A small-molecule ligand and the protein it binds are described below.
Small molecule (SMILES): CC(=O)N[C@@H]1[C@@H](O)[C@H](O)[C@@H](CO)O[C@H]1O

Binding-site contacts:
Ligand atom C8 contacts residue ASN709 of chain 1.B at 4.4 Å.
Ligand atom C8 contacts residue GLY1131 of chain 1.B at 3.8 Å.
Ligand atom C5 contacts residue ASN709 of chain 1.B at 3.7 Å.
Ligand atom C1 contacts residue ASN709 of chain 1.B at 1.4 Å.
Ligand atom C2 contacts residue ASN709 of chain 1.B at 2.5 Å.
Ligand atom C7 contacts residue ASN709 of chain 1.B at 3.3 Å.
Ligand atom N2 contacts residue ASN709 of chain 1.B at 2.9 Å (h-bond).
Ligand atom O7 contacts residue ASN709 of chain 1.B at 3.3 Å (h-bond).
Ligand atom C3 contacts residue ASN709 of chain 1.B at 3.8 Å.
Ligand atom O5 contacts residue ASN709 of chain 1.B at 2.4 Å (h-bond).
Ligand atom C4 contacts residue ASN709 of chain 1.B at 4.3 Å.

Sequence of chain 1.B:
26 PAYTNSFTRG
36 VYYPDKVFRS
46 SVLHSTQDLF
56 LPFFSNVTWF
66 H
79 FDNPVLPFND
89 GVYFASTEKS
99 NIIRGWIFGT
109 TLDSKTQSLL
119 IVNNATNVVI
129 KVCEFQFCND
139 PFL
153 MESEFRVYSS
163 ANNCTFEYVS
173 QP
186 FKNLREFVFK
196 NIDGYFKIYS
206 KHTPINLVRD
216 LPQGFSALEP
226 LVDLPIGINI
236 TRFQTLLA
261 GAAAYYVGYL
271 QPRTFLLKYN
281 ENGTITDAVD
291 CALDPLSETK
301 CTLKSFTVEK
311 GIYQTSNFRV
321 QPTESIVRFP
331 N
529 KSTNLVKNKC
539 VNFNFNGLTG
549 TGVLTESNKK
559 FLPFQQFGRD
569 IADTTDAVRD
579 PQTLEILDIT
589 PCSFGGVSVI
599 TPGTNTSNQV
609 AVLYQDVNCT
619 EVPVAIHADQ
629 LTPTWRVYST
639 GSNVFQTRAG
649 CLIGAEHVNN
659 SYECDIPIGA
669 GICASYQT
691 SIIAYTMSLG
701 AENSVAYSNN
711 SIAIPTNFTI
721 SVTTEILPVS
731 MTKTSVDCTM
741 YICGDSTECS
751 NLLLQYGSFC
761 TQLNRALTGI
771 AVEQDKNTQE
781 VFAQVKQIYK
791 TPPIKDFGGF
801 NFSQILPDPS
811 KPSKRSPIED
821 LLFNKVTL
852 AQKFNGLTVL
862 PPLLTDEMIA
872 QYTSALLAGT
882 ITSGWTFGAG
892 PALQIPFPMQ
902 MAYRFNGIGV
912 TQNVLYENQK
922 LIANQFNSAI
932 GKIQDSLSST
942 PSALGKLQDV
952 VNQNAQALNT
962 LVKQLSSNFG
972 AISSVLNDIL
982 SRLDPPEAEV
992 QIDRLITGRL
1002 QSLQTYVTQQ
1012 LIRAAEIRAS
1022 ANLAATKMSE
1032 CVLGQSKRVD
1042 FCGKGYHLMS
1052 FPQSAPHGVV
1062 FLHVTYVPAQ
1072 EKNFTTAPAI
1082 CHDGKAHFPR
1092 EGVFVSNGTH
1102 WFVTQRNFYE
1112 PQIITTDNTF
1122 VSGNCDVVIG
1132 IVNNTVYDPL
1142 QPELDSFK